Binding-site contacts:
Ligand atom C6 contacts residue TYR61 of chain 1.C at 4.0 Å (hydrophobic).
Ligand atom C4 contacts residue ASP121 of chain 1.B at 3.4 Å.
Ligand atom C9 contacts residue SER122 of chain 1.B at 3.8 Å.
Ligand atom C5 contacts residue ASP121 of chain 1.B at 4.4 Å.
Ligand atom C7 contacts residue SER122 of chain 1.B at 3.6 Å.
Ligand atom N3 contacts residue ASP73 of chain 1.C at 3.2 Å (salt-bridge).
Ligand atom C1 contacts residue ARG88 of chain 1.B at 3.5 Å.
Ligand atom C6 contacts residue SER122 of chain 1.B at 3.6 Å.
Ligand atom C8 contacts residue ASP73 of chain 1.C at 3.6 Å.
Ligand atom C10 contacts residue SER122 of chain 1.B at 3.8 Å.
Ligand atom C8 contacts residue TYR61 of chain 1.C at 4.0 Å (hydrophobic).
Ligand atom C3 contacts residue ASP121 of chain 1.B at 3.0 Å.
Ligand atom C2 contacts residue ASP121 of chain 1.B at 4.0 Å.
Ligand atom C8 contacts residue SER122 of chain 1.B at 3.8 Å.
Ligand atom C11 contacts residue ASP73 of chain 1.C at 3.6 Å.
Ligand atom C3 contacts residue ARG88 of chain 1.B at 4.0 Å.
Ligand atom C2 contacts residue ARG88 of chain 1.B at 3.4 Å.
Ligand atom C6 contacts residue THR49 of chain 1.B at 4.2 Å.
Ligand atom N2 contacts residue ARG88 of chain 1.B at 4.4 Å.
Ligand atom N1 contacts residue GAL3 of chain 1.E at 3.9 Å.
Ligand atom N1 contacts residue ARG88 of chain 1.B at 3.2 Å (salt-bridge).
Ligand atom C1 contacts residue GAL3 of chain 1.E at 3.2 Å.
Ligand atom C7 contacts residue THR49 of chain 1.B at 4.3 Å.
Ligand atom C2 contacts residue GAL3 of chain 1.E at 3.9 Å.
Ligand atom C1 contacts residue TYR61 of chain 1.C at 3.7 Å (hydrophobic).
Ligand atom N2 contacts residue SER122 of chain 1.B at 4.4 Å.
Ligand atom C7 contacts residue GLY74 of chain 1.C at 4.5 Å.
Ligand atom C1 contacts residue FUC4 of chain 1.E at 4.0 Å.
Ligand atom C9 contacts residue ASP73 of chain 1.C at 4.1 Å.
Ligand atom C5 contacts residue SER122 of chain 1.B at 3.7 Å.
Ligand atom N2 contacts residue ASP121 of chain 1.B at 3.8 Å.
Ligand atom N1 contacts residue ASP121 of chain 1.B at 3.3 Å (salt-bridge).
Ligand atom C7 contacts residue TYR61 of chain 1.C at 3.5 Å (hydrophobic).

Sequence of chain 1.C:
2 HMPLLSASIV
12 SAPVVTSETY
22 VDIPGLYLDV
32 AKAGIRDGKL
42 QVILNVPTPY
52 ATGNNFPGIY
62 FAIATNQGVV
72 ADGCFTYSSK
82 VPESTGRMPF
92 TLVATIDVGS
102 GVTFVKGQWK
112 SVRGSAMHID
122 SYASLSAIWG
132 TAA

Sequence of chain 1.B:
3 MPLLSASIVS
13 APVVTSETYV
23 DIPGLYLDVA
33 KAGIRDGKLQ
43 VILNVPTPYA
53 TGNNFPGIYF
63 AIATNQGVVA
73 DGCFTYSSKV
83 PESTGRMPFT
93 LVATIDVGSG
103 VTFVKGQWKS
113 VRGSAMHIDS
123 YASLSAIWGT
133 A

This small molecule binds to this protein.
Small molecule (SMILES): Cc1nccn1-c1cccc(CN)c1